Sequence of chain 1.B:
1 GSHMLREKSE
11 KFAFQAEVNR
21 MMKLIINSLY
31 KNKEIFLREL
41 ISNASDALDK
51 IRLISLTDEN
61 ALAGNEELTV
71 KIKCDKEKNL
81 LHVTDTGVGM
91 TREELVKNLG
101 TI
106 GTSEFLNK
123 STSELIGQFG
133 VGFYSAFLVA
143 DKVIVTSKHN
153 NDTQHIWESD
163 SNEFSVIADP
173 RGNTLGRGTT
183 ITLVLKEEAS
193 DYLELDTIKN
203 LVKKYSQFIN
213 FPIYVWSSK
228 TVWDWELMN

The protein below binds the small molecule below.
Small molecule (SMILES): NCCNC(=O)[C@H]1O[C@@H](n2cnc3c(N)ncnc32)[C@H](O)[C@@H]1O

Binding-site contacts:
Ligand atom C2' contacts residue ASN98 of chain 1.B at 3.8 Å.
Ligand atom N9 contacts residue MET90 of chain 1.B at 3.7 Å.
Ligand atom N53 contacts residue GLY132 of chain 1.B at 4.0 Å.
Ligand atom N1 contacts residue ALA47 of chain 1.B at 3.4 Å.
Ligand atom C2 contacts residue ALA47 of chain 1.B at 3.8 Å (hydrophobic).
Ligand atom C4 contacts residue MET90 of chain 1.B at 3.4 Å (hydrophobic).
Ligand atom C1' contacts residue MET90 of chain 1.B at 3.5 Å (hydrophobic).
Ligand atom N1 contacts residue ASP85 of chain 1.B at 3.8 Å.
Ligand atom C6 contacts residue THR181 of chain 1.B at 4.1 Å.
Ligand atom O4' contacts residue ASN98 of chain 1.B at 3.7 Å.
Ligand atom C5' contacts residue LEU99 of chain 1.B at 4.0 Å (hydrophobic).
Ligand atom C52 contacts residue GLY132 of chain 1.B at 3.1 Å.
Ligand atom C1' contacts residue ASN98 of chain 1.B at 3.8 Å.
Ligand atom C51 contacts residue ASN98 of chain 1.B at 3.6 Å.
Ligand atom O5' contacts residue PHE135 of chain 1.B at 3.9 Å.
Ligand atom N6 contacts residue ASP85 of chain 1.B at 3.0 Å (salt-bridge).
Ligand atom O2' contacts residue ASN98 of chain 1.B at 2.7 Å (h-bond).
Ligand atom O5' contacts residue GLY132 of chain 1.B at 4.1 Å.
Ligand atom N53 contacts residue ASN98 of chain 1.B at 3.6 Å.
Ligand atom C6 contacts residue ASP85 of chain 1.B at 3.9 Å.
Ligand atom O5' contacts residue ASN43 of chain 1.B at 4.0 Å.
Ligand atom C52 contacts residue VAL133 of chain 1.B at 3.9 Å (hydrophobic).
Ligand atom C5 contacts residue MET90 of chain 1.B at 3.8 Å (hydrophobic).
Ligand atom C5' contacts residue ASN98 of chain 1.B at 3.9 Å.
Ligand atom N7 contacts residue ASN43 of chain 1.B at 3.7 Å.
Ligand atom C52 contacts residue TYR136 of chain 1.B at 3.6 Å (hydrophobic).
Ligand atom O4' contacts residue MET90 of chain 1.B at 4.0 Å.
Ligand atom N5' contacts residue ASN98 of chain 1.B at 2.9 Å (h-bond).
Ligand atom C51 contacts residue TYR136 of chain 1.B at 3.6 Å (hydrophobic).
Ligand atom N1 contacts residue THR181 of chain 1.B at 3.5 Å (h-bond).
Ligand atom N5' contacts residue LEU99 of chain 1.B at 3.9 Å.
Ligand atom O4' contacts residue LEU99 of chain 1.B at 3.6 Å.
Ligand atom C8 contacts residue ASN43 of chain 1.B at 3.9 Å.
Ligand atom N53 contacts residue THR101 of chain 1.B at 3.9 Å.
Ligand atom N3 contacts residue MET90 of chain 1.B at 3.4 Å.
Ligand atom C2 contacts residue MET90 of chain 1.B at 3.8 Å (hydrophobic).
Ligand atom N6 contacts residue THR181 of chain 1.B at 4.1 Å.
Ligand atom C51 contacts residue GLY132 of chain 1.B at 4.1 Å.
Ligand atom C6 contacts residue ALA47 of chain 1.B at 4.1 Å (hydrophobic).
Ligand atom C2 contacts residue THR181 of chain 1.B at 3.9 Å.